Sequence of chain 1.B:
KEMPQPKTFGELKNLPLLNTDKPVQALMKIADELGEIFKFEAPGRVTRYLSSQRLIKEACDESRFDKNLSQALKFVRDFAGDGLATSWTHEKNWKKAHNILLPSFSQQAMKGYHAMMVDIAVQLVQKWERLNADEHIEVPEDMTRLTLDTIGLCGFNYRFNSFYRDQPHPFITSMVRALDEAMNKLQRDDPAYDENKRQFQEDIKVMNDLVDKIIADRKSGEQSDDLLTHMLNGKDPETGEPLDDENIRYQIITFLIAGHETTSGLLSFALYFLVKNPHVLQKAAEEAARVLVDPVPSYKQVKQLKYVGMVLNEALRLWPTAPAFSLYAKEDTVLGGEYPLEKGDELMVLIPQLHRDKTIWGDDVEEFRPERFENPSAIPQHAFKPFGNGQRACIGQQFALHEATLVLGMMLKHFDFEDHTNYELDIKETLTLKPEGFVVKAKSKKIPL

The protein below binds the small molecule below.
Small molecule (SMILES): O=C(CCCCCn1ccnc1)N[C@@H](Cc1ccccc1)C(=O)O

Binding-site contacts:
Ligand atom O16 contacts residue MET356 of chain 1.B at 3.6 Å.
Ligand atom C1 contacts residue IC61 of chain 1.J at 0.4 Å.
Ligand atom O24 contacts residue ALA332 of chain 1.B at 3.6 Å.
Ligand atom C09 contacts residue ALA332 of chain 1.B at 3.6 Å (hydrophobic).
Ligand atom O15 contacts residue IC61 of chain 1.J at 0.6 Å (h-bond).
Ligand atom N2 contacts residue IC61 of chain 1.J at 1.3 Å.
Ligand atom C4 contacts residue IC61 of chain 1.J at 1.0 Å.
Ligand atom C1 contacts residue HOA1 of chain 1.H at 3.6 Å.
Ligand atom O24 contacts residue MET356 of chain 1.B at 3.5 Å.
Ligand atom C09 contacts residue IC61 of chain 1.J at 0.7 Å.
Ligand atom C8 contacts residue LEU439 of chain 1.B at 3.3 Å (hydrophobic).
Ligand atom C8 contacts residue IC61 of chain 1.J at 0.8 Å.
Ligand atom O16 contacts residue TYR53 of chain 1.B at 2.6 Å (h-bond).
Ligand atom C18 contacts residue IC61 of chain 1.J at 3.2 Å.
Ligand atom C17 contacts residue VAL28 of chain 1.B at 3.5 Å (hydrophobic).
Ligand atom C3 contacts residue IC61 of chain 1.J at 0.9 Å.
Ligand atom C23 contacts residue PRO27 of chain 1.B at 3.8 Å (hydrophobic).
Ligand atom C14 contacts residue IC61 of chain 1.J at 0.8 Å.
Ligand atom N2 contacts residue ALA330 of chain 1.B at 3.5 Å.
Ligand atom O24 contacts residue IC61 of chain 1.J at 1.6 Å.
Ligand atom C22 contacts residue PRO27 of chain 1.B at 3.5 Å (hydrophobic).
Ligand atom C7 contacts residue IC61 of chain 1.J at 0.7 Å.
Ligand atom C17 contacts residue IC61 of chain 1.J at 2.6 Å.
Ligand atom C13 contacts residue IC61 of chain 1.J at 1.4 Å.
Ligand atom C21 contacts residue PRO27 of chain 1.B at 3.6 Å (hydrophobic).
Ligand atom C10 contacts residue IC61 of chain 1.J at 1.0 Å.
Ligand atom O16 contacts residue IC61 of chain 1.J at 1.2 Å (h-bond).
Ligand atom N2 contacts residue HOA1 of chain 1.H at 2.7 Å (h-bond).
Ligand atom C3 contacts residue HOA1 of chain 1.H at 3.4 Å.
Ligand atom C20 contacts residue PRO27 of chain 1.B at 3.7 Å (hydrophobic).
Ligand atom C6 contacts residue IC61 of chain 1.J at 1.2 Å.
Ligand atom C21 contacts residue LEU190 of chain 1.B at 3.5 Å (hydrophobic).
Ligand atom C11 contacts residue IC61 of chain 1.J at 0.6 Å.
Ligand atom C19 contacts residue IC61 of chain 1.J at 3.3 Å.
Ligand atom N5 contacts residue IC61 of chain 1.J at 1.0 Å.
Ligand atom C20 contacts residue IC61 of chain 1.J at 3.7 Å.
Ligand atom C3 contacts residue HEM1 of chain 1.G at 3.7 Å.
Ligand atom N12 contacts residue IC61 of chain 1.J at 0.5 Å.
Ligand atom C23 contacts residue IC61 of chain 1.J at 3.7 Å.
Ligand atom C22 contacts residue MET187 of chain 1.B at 3.4 Å (hydrophobic).